Sequence of chain 1.A:
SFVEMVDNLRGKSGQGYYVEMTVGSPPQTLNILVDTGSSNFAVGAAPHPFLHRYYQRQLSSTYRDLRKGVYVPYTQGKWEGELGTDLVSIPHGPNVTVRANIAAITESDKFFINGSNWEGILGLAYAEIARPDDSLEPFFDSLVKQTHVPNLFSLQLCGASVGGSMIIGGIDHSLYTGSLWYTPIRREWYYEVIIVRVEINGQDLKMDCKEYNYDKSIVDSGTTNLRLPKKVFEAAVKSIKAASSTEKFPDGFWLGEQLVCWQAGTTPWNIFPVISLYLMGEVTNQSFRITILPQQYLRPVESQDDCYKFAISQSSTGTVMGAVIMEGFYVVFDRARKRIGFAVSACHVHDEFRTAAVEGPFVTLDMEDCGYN

Binding-site contacts:
Ligand atom C39 contacts residue THR252 of chain 1.A at 3.3 Å.
Ligand atom O1 contacts residue ASP248 of chain 1.A at 2.6 Å (salt-bridge).
Ligand atom C8 contacts residue PRO90 of chain 1.A at 3.5 Å (hydrophobic).
Ligand atom O7 contacts residue ASN253 of chain 1.A at 3.1 Å (h-bond).
Ligand atom O7 contacts residue THR252 of chain 1.A at 3.3 Å (h-bond).
Ligand atom C37 contacts residue GLN32 of chain 1.A at 3.5 Å.
Ligand atom O5 contacts residue GLN93 of chain 1.A at 3.4 Å (h-bond).
Ligand atom C29 contacts residue GLY250 of chain 1.A at 3.1 Å.
Ligand atom O6 contacts residue THR252 of chain 1.A at 2.8 Å (h-bond).
Ligand atom O2 contacts residue GLY250 of chain 1.A at 3.4 Å (h-bond).
Ligand atom N2 contacts residue GLY54 of chain 1.A at 3.0 Å (h-bond).
Ligand atom O4 contacts residue TYR218 of chain 1.A at 2.6 Å (h-bond).
Ligand atom C38 contacts residue THR252 of chain 1.A at 2.9 Å.
Ligand atom F2 contacts residue GLY94 of chain 1.A at 2.4 Å.
Ligand atom C11 contacts residue GLY54 of chain 1.A at 3.2 Å.
Ligand atom C38 contacts residue GLY33 of chain 1.A at 3.3 Å.
Ligand atom O3 contacts residue TYR91 of chain 1.A at 3.3 Å.
Ligand atom C24 contacts residue LYS127 of chain 1.A at 3.5 Å.
Ligand atom C38 contacts residue GLY31 of chain 1.A at 3.1 Å.
Ligand atom F1 contacts residue ILE130 of chain 1.A at 3.3 Å.
Ligand atom C6 contacts residue ASP52 of chain 1.A at 3.4 Å.
Ligand atom C34 contacts residue THR252 of chain 1.A at 3.1 Å.
Ligand atom N1 contacts residue GLY250 of chain 1.A at 3.3 Å (h-bond).
Ligand atom N4 contacts residue GLY250 of chain 1.A at 3.1 Å (h-bond).
Ligand atom O8 contacts residue SER345 of chain 1.A at 3.3 Å (h-bond).
Ligand atom C6 contacts residue TYR91 of chain 1.A at 3.5 Å (hydrophobic).
Ligand atom C36 contacts residue THR252 of chain 1.A at 3.2 Å.
Ligand atom C16 contacts residue TYR91 of chain 1.A at 3.5 Å (hydrophobic).
Ligand atom O1 contacts residue ASP52 of chain 1.A at 2.8 Å (salt-bridge).
Ligand atom O8 contacts residue ASN253 of chain 1.A at 3.4 Å (h-bond).
Ligand atom C43 contacts residue ARG255 of chain 1.A at 3.4 Å.
Ligand atom N3 contacts residue PRO90 of chain 1.A at 3.1 Å (h-bond).
Ligand atom O3 contacts residue THR92 of chain 1.A at 3.3 Å (h-bond).
Ligand atom F2 contacts residue GLN93 of chain 1.A at 2.7 Å.
Ligand atom C41 contacts residue SER249 of chain 1.A at 3.4 Å.
Ligand atom C42 contacts residue GLY250 of chain 1.A at 3.3 Å.
Ligand atom O5 contacts residue THR92 of chain 1.A at 3.4 Å.
Ligand atom C5 contacts residue TYR91 of chain 1.A at 3.5 Å (hydrophobic).
Ligand atom O8 contacts residue ARG255 of chain 1.A at 3.2 Å.
Ligand atom C2 contacts residue GLY54 of chain 1.A at 3.5 Å.

A small-molecule ligand and the protein it binds are described below.
Small molecule (SMILES): CC(C)[C@H](NC(=O)[C@H](C)C[C@H](O)[C@H](COCc1cc(F)cc(F)c1)NC(=O)c1cc(C(=O)N[C@H](C)c2ccccc2)cc(N(C)S(C)(=O)=O)c1)C(=O)NCc1ccccc1